Sequence of chain 1.B:
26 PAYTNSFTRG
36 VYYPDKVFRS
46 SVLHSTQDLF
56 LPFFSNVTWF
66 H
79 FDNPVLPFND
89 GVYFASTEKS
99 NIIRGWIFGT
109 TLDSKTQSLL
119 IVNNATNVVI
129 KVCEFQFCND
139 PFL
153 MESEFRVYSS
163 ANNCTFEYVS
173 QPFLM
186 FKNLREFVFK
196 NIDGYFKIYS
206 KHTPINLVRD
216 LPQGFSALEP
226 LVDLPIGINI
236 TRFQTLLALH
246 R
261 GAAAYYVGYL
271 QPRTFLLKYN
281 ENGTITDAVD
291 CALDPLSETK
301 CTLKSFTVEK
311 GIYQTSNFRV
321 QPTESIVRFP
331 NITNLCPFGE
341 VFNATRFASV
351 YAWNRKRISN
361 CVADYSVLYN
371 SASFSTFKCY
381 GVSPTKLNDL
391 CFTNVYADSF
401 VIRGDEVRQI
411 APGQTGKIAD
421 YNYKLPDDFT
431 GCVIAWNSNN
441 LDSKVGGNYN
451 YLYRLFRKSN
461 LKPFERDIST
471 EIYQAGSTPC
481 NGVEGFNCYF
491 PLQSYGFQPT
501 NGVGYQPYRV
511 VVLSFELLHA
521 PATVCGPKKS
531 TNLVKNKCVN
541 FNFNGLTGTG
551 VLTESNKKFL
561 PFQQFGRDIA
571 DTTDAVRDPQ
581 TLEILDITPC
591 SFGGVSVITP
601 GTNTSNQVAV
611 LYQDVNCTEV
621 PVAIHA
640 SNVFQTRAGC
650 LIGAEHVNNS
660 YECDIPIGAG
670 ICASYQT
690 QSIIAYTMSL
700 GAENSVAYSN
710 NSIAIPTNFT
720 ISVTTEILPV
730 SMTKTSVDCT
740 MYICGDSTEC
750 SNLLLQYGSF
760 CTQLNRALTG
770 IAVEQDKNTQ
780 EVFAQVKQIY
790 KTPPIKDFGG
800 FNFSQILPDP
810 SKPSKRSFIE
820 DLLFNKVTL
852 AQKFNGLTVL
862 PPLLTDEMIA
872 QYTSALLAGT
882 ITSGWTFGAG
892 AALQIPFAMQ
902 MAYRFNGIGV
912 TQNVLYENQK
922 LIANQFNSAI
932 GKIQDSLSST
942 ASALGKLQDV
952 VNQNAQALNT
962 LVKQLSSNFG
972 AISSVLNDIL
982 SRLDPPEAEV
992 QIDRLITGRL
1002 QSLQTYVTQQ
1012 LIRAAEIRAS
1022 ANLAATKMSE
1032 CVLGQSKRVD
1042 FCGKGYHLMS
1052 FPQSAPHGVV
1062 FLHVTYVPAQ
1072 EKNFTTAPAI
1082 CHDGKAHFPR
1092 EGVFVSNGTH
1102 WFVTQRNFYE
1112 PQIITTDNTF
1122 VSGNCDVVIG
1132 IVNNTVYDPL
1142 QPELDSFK

Binding-site contacts:
Ligand atom N2 contacts residue ASN343 of chain 1.B at 2.9 Å (h-bond).
Ligand atom C5 contacts residue SER371 of chain 1.B at 4.3 Å.
Ligand atom C8 contacts residue PHE342 of chain 1.B at 3.7 Å (hydrophobic).
Ligand atom C6 contacts residue SER373 of chain 1.B at 4.2 Å.
Ligand atom C7 contacts residue PHE342 of chain 1.B at 4.3 Å (hydrophobic).
Ligand atom O4 contacts residue SER373 of chain 1.B at 3.8 Å.
Ligand atom C7 contacts residue ASN343 of chain 1.B at 3.1 Å.
Ligand atom C2 contacts residue ASN343 of chain 1.B at 2.5 Å.
Ligand atom O7 contacts residue ASN343 of chain 1.B at 2.9 Å (h-bond).
Ligand atom C4 contacts residue ASN343 of chain 1.B at 4.2 Å.
Ligand atom C5 contacts residue ASN343 of chain 1.B at 3.7 Å.
Ligand atom O5 contacts residue ASN343 of chain 1.B at 2.4 Å (h-bond).
Ligand atom C5 contacts residue SER373 of chain 1.B at 4.2 Å.
Ligand atom C8 contacts residue GLY339 of chain 1.B at 3.9 Å.
Ligand atom C8 contacts residue ASN343 of chain 1.B at 4.3 Å.
Ligand atom O3 contacts residue VAL367 of chain 1.B at 3.9 Å.
Ligand atom C3 contacts residue ASN343 of chain 1.B at 3.8 Å.
Ligand atom O4 contacts residue SER371 of chain 1.B at 2.6 Å (h-bond).
Ligand atom O7 contacts residue GLY339 of chain 1.B at 4.3 Å.
Ligand atom C4 contacts residue SER371 of chain 1.B at 3.9 Å.
Ligand atom C3 contacts residue SER371 of chain 1.B at 4.5 Å.
Ligand atom C8 contacts residue PHE338 of chain 1.B at 3.6 Å (hydrophobic).
Ligand atom C1 contacts residue ASN343 of chain 1.B at 1.4 Å.

The small molecule below binds the protein below.
Small molecule (SMILES): CC(=O)N[C@@H]1[C@@H](O)[C@H](O)[C@@H](CO)O[C@H]1O